Sequence of chain 3.F:
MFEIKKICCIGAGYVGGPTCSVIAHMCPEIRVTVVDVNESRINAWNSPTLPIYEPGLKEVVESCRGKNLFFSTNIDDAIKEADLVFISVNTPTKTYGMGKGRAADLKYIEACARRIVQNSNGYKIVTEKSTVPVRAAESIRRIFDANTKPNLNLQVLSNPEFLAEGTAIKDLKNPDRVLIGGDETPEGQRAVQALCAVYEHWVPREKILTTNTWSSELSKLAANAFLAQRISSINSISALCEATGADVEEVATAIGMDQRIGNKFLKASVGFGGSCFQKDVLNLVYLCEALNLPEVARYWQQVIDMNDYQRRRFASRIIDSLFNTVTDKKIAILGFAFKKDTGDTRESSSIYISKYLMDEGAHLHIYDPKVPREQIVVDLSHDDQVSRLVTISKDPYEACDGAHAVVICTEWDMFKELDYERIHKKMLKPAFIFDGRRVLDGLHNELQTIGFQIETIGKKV

Sequence of chain 3.E:
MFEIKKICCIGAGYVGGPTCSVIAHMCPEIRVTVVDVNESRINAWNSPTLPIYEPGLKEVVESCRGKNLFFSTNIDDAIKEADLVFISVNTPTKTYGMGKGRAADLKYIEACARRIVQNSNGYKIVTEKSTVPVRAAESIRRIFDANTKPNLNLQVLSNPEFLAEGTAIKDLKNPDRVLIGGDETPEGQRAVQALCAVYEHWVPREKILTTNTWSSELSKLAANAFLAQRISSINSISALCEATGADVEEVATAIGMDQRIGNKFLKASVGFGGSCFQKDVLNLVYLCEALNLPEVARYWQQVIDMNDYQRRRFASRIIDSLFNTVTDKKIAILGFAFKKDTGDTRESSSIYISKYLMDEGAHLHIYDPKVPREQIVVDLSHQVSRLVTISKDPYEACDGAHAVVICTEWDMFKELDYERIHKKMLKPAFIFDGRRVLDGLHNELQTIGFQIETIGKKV

A small-molecule ligand and the protein it binds are described below.
Small molecule (SMILES): O=C(O)[C@H]1O[C@H](O[P](=O)(O)O[P](=O)(O)OC[C@H]2O[C@@H](n3ccc(=O)[nH]c3=O)[C@H](O)[C@@H]2O)[C@H](O)[C@@H](O)[C@@H]1O

Binding-site contacts:
Ligand atom O2A contacts residue PHE266 of chain 3.F at 3.1 Å.
Ligand atom O2B contacts residue GLU166 of chain 3.F at 3.0 Å (salt-bridge).
Ligand atom O'P contacts residue NAD1 of chain 3.AA at 3.3 Å.
Ligand atom C4' contacts residue LYS221 of chain 3.F at 3.3 Å.
Ligand atom O3D contacts residue GLY274 of chain 3.F at 2.9 Å (h-bond).
Ligand atom O'P contacts residue ASN225 of chain 3.F at 2.9 Å (h-bond).
Ligand atom C3D contacts residue PHE339 of chain 3.F at 3.4 Å (hydrophobic).
Ligand atom O4' contacts residue NAD1 of chain 3.AA at 3.3 Å.
Ligand atom O1B contacts residue PHE339 of chain 3.F at 3.4 Å.
Ligand atom O3' contacts residue PHE163 of chain 3.F at 2.6 Å (h-bond).
Ligand atom O2B contacts residue PHE339 of chain 3.F at 3.4 Å.
Ligand atom C6' contacts residue NAD1 of chain 3.AA at 3.2 Å.
Ligand atom O4 contacts residue LYS268 of chain 3.F at 3.1 Å (salt-bridge).
Ligand atom O'P contacts residue LYS221 of chain 3.F at 2.8 Å (salt-bridge).
Ligand atom O'Q contacts residue CYS277 of chain 3.F at 3.1 Å.
Ligand atom O2' contacts residue ARG261 of chain 3.E at 2.7 Å (salt-bridge).
Ligand atom C3' contacts residue PHE163 of chain 3.F at 3.3 Å (hydrophobic).
Ligand atom O'Q contacts residue NAD1 of chain 3.AA at 3.0 Å.
Ligand atom O4' contacts residue PHE163 of chain 3.F at 3.1 Å.
Ligand atom O4' contacts residue LYS221 of chain 3.F at 3.0 Å (salt-bridge).
Ligand atom C3' contacts residue LEU164 of chain 3.F at 3.2 Å (hydrophobic).
Ligand atom O2A contacts residue PHE278 of chain 3.F at 3.4 Å.
Ligand atom N3 contacts residue LYS268 of chain 3.F at 2.8 Å (salt-bridge).
Ligand atom C6 contacts residue ILE232 of chain 3.F at 3.4 Å (hydrophobic).
Ligand atom O4D contacts residue ILE232 of chain 3.F at 3.3 Å.
Ligand atom O4 contacts residue PHE266 of chain 3.F at 3.3 Å.
Ligand atom C4D contacts residue GLY274 of chain 3.F at 3.4 Å.
Ligand atom O2D contacts residue PHE339 of chain 3.F at 3.3 Å (h-bond).
Ligand atom O3' contacts residue ARG261 of chain 3.E at 2.8 Å (salt-bridge).
Ligand atom C4' contacts residue LEU164 of chain 3.F at 3.2 Å (hydrophobic).
Ligand atom O3D contacts residue PHE339 of chain 3.F at 2.6 Å (h-bond).
Ligand atom O4D contacts residue PHE273 of chain 3.F at 3.4 Å.
Ligand atom N1 contacts residue ILE232 of chain 3.F at 3.4 Å.
Ligand atom O2D contacts residue ARG443 of chain 3.F at 2.9 Å (salt-bridge).
Ligand atom O4' contacts residue LEU164 of chain 3.F at 2.5 Å (h-bond).
Ligand atom O1A contacts residue LYS340 of chain 3.F at 3.0 Å (salt-bridge).
Ligand atom O3A contacts residue LYS340 of chain 3.F at 3.4 Å (salt-bridge).
Ligand atom O5' contacts residue PHE278 of chain 3.F at 3.3 Å.
Ligand atom C1' contacts residue PHE278 of chain 3.F at 3.3 Å (hydrophobic).
Ligand atom O2 contacts residue SER270 of chain 3.F at 2.7 Å (h-bond).